A small-molecule ligand and the protein it binds are described below.
Small molecule (SMILES): CC(=O)N[C@H]1[C@H]([C@H](O)[C@H](O)CO)O[C@@](O)(C(=O)O)C[C@@H]1O

Sequence of chain 3.A:
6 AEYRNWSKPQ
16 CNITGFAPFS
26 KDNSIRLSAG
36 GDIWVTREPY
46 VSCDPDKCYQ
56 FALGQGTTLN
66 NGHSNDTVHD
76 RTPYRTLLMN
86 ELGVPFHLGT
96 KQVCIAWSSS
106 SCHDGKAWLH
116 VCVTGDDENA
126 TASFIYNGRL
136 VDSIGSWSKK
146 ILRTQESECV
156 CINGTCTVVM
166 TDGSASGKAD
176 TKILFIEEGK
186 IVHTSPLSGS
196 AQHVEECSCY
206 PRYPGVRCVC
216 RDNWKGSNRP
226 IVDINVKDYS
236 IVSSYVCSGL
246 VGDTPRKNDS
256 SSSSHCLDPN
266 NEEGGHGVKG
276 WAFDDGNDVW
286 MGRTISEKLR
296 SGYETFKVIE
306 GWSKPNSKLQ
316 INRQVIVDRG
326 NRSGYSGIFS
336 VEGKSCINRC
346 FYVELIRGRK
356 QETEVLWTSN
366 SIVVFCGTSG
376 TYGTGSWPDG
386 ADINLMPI

Binding-site contacts:
Ligand atom O4 contacts residue ASP75 of chain 3.A at 3.2 Å.
Ligand atom O6 contacts residue GLU201 of chain 3.A at 3.7 Å.
Ligand atom O1A contacts residue TYR330 of chain 3.A at 3.4 Å (h-bond).
Ligand atom O9 contacts residue ARG148 of chain 3.A at 3.4 Å (salt-bridge).
Ligand atom C3 contacts residue ASP75 of chain 3.A at 3.5 Å.
Ligand atom C3 contacts residue TYR330 of chain 3.A at 3.2 Å (hydrophobic).
Ligand atom O4 contacts residue GLU43 of chain 3.A at 3.3 Å (salt-bridge).
Ligand atom C11 contacts residue ARG76 of chain 3.A at 2.7 Å.
Ligand atom C8 contacts residue GLU200 of chain 3.A at 3.6 Å.
Ligand atom O6 contacts residue ARG216 of chain 3.A at 3.5 Å (salt-bridge).
Ligand atom C1 contacts residue TYR330 of chain 3.A at 3.1 Å (hydrophobic).
Ligand atom C2 contacts residue TYR330 of chain 3.A at 3.1 Å (hydrophobic).
Ligand atom C11 contacts residue ASP75 of chain 3.A at 3.6 Å.
Ligand atom O9 contacts residue GLU200 of chain 3.A at 2.6 Å (salt-bridge).
Ligand atom C5 contacts residue ASP75 of chain 3.A at 3.6 Å.
Ligand atom C4 contacts residue GLU43 of chain 3.A at 3.8 Å.
Ligand atom C9 contacts residue ALA170 of chain 3.A at 3.5 Å (hydrophobic).
Ligand atom O10 contacts residue ARG148 of chain 3.A at 3.9 Å.
Ligand atom C3 contacts residue ARG42 of chain 3.A at 3.8 Å.
Ligand atom O8 contacts residue GLU201 of chain 3.A at 3.8 Å.
Ligand atom O2 contacts residue ASP75 of chain 3.A at 2.7 Å (salt-bridge).
Ligand atom C2 contacts residue ASP75 of chain 3.A at 3.6 Å.
Ligand atom C9 contacts residue ASN218 of chain 3.A at 3.6 Å.
Ligand atom C6 contacts residue TYR330 of chain 3.A at 3.6 Å (hydrophobic).
Ligand atom O1B contacts residue ARG295 of chain 3.A at 2.9 Å (salt-bridge).
Ligand atom O1A contacts residue ARG42 of chain 3.A at 2.9 Å (salt-bridge).
Ligand atom C6 contacts residue GLU201 of chain 3.A at 3.5 Å.
Ligand atom O8 contacts residue GLU200 of chain 3.A at 2.7 Å (salt-bridge).
Ligand atom O1A contacts residue ARG295 of chain 3.A at 2.9 Å (salt-bridge).
Ligand atom O9 contacts residue ALA170 of chain 3.A at 3.4 Å.
Ligand atom C3 contacts residue GLU43 of chain 3.A at 3.5 Å.
Ligand atom C4 contacts residue TYR330 of chain 3.A at 3.5 Å (hydrophobic).
Ligand atom O6 contacts residue TYR330 of chain 3.A at 2.8 Å (h-bond).
Ligand atom C1 contacts residue ARG295 of chain 3.A at 3.6 Å.
Ligand atom O8 contacts residue ARG216 of chain 3.A at 3.5 Å.
Ligand atom C8 contacts residue ARG216 of chain 3.A at 3.5 Å.
Ligand atom C4 contacts residue ASP75 of chain 3.A at 3.8 Å.
Ligand atom C9 contacts residue GLU200 of chain 3.A at 3.3 Å.
Ligand atom O1B contacts residue TYR330 of chain 3.A at 3.4 Å (h-bond).
Ligand atom O1B contacts residue ARG216 of chain 3.A at 3.1 Å (salt-bridge).